Sequence of chain 2.A:
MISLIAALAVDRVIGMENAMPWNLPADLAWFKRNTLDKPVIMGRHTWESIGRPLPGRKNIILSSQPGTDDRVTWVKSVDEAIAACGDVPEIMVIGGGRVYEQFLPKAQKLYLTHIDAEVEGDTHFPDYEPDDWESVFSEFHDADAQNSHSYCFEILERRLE

Binding-site contacts:
Ligand atom C4 contacts residue ASP27 of chain 2.A at 3.5 Å.
Ligand atom NBD contacts residue THR113 of chain 2.A at 3.5 Å (h-bond).
Ligand atom CAV contacts residue LEU28 of chain 2.A at 3.6 Å (hydrophobic).
Ligand atom CAQ contacts residue ILE50 of chain 2.A at 3.4 Å (hydrophobic).
Ligand atom CAP contacts residue SER49 of chain 2.A at 3.5 Å.
Ligand atom CAH contacts residue GLU17 of chain 2.A at 3.3 Å.
Ligand atom C6 contacts residue GLU17 of chain 2.A at 3.5 Å.
Ligand atom CAI contacts residue GLU17 of chain 2.A at 3.2 Å.
Ligand atom CLAR contacts residue SER49 of chain 2.A at 3.0 Å.
Ligand atom NAG contacts residue PHE31 of chain 2.A at 3.6 Å.
Ligand atom CAK contacts residue THR46 of chain 2.A at 3.5 Å.
Ligand atom CAL contacts residue ILE50 of chain 2.A at 3.5 Å (hydrophobic).
Ligand atom CAK contacts residue ILE94 of chain 2.A at 3.6 Å (hydrophobic).
Ligand atom N1 contacts residue ILE5 of chain 2.A at 3.6 Å.
Ligand atom CAM contacts residue ILE50 of chain 2.A at 3.6 Å (hydrophobic).
Ligand atom NAG contacts residue ILE5 of chain 2.A at 2.9 Å (h-bond).
Ligand atom C5 contacts residue PHE31 of chain 2.A at 3.6 Å (hydrophobic).
Ligand atom C2 contacts residue ASP27 of chain 2.A at 3.5 Å.
Ligand atom CLAR contacts residue MET16 of chain 2.A at 3.4 Å (hydrophobic).
Ligand atom N1 contacts residue PHE31 of chain 2.A at 3.5 Å.
Ligand atom CAO contacts residue ILE50 of chain 2.A at 3.6 Å (hydrophobic).
Ligand atom NAG contacts residue ILE94 of chain 2.A at 3.0 Å (h-bond).
Ligand atom N3 contacts residue ASP27 of chain 2.A at 2.6 Å (salt-bridge).
Ligand atom NBD contacts residue ALA7 of chain 2.A at 3.6 Å.
Ligand atom C2 contacts residue ALA7 of chain 2.A at 3.7 Å (hydrophobic).
Ligand atom OAZ contacts residue LYS32 of chain 2.A at 3.6 Å.
Ligand atom CBC contacts residue PHE31 of chain 2.A at 3.7 Å (hydrophobic).
Ligand atom C5 contacts residue GLU17 of chain 2.A at 3.3 Å.
Ligand atom NAG contacts residue TYR100 of chain 2.A at 3.5 Å (h-bond).
Ligand atom CBB contacts residue ASP27 of chain 2.A at 3.4 Å.
Ligand atom OAZ contacts residue LEU28 of chain 2.A at 3.3 Å.
Ligand atom CAW contacts residue LEU28 of chain 2.A at 3.5 Å (hydrophobic).
Ligand atom NBD contacts residue ALA6 of chain 2.A at 3.6 Å.
Ligand atom N1 contacts residue ALA6 of chain 2.A at 3.5 Å.
Ligand atom CLAR contacts residue GLU17 of chain 2.A at 3.6 Å.
Ligand atom CBB contacts residue GLU17 of chain 2.A at 3.6 Å.
Ligand atom NBD contacts residue ASP27 of chain 2.A at 2.8 Å (salt-bridge).
Ligand atom CBC contacts residue ASP27 of chain 2.A at 3.7 Å.
Ligand atom CAP contacts residue ILE50 of chain 2.A at 3.5 Å (hydrophobic).
Ligand atom C6 contacts residue PHE31 of chain 2.A at 3.4 Å (hydrophobic).

The protein below binds the small molecule below.
Small molecule (SMILES): CCc1nc(N)nc(N)c1C#C[C@H](C)c1cc(-c2ccc(C(N)=O)cc2)ccc1C